Binding-site contacts:
Ligand atom N1 contacts residue HIS222 of chain 1.B at 3.1 Å (h-bond).
Ligand atom N1 contacts residue ZN1 of chain 1.G at 2.3 Å.
Ligand atom C4 contacts residue ZN1 of chain 1.G at 2.9 Å.
Ligand atom C4 contacts residue HIS222 of chain 1.B at 3.4 Å.
Ligand atom C3 contacts residue HIS222 of chain 1.B at 3.2 Å.
Ligand atom O9 contacts residue ASP96 of chain 1.B at 3.1 Å (salt-bridge).
Ligand atom C7 contacts residue ZN1 of chain 1.G at 3.8 Å.
Ligand atom O1 contacts residue LYS183 of chain 1.B at 3.0 Å (salt-bridge).
Ligand atom O2 contacts residue CYS180 of chain 1.B at 3.4 Å.
Ligand atom C3 contacts residue ZN1 of chain 1.G at 3.0 Å.
Ligand atom O4 contacts residue ZN1 of chain 1.G at 2.7 Å.
Ligand atom O4 contacts residue ZN1 of chain 1.F at 2.2 Å.
Ligand atom O2 contacts residue LYS183 of chain 1.B at 3.8 Å.
Ligand atom O1 contacts residue HIS161 of chain 1.B at 3.6 Å.
Ligand atom C8 contacts residue ASP96 of chain 1.B at 3.5 Å.
Ligand atom O5 contacts residue ASN192 of chain 1.B at 3.0 Å (h-bond).
Ligand atom N1 contacts residue ASP96 of chain 1.B at 3.7 Å.
Ligand atom O5 contacts residue HIS161 of chain 1.B at 3.5 Å.
Ligand atom O4 contacts residue CYS180 of chain 1.B at 3.6 Å.
Ligand atom C8 contacts residue HIS94 of chain 1.B at 3.7 Å.
Ligand atom C4 contacts residue LYS183 of chain 1.B at 3.9 Å.
Ligand atom O5 contacts residue HIS94 of chain 1.B at 3.3 Å (h-bond).
Ligand atom C6 contacts residue HIS222 of chain 1.B at 3.6 Å.
Ligand atom O2 contacts residue HIS222 of chain 1.B at 2.8 Å (h-bond).
Ligand atom C8 contacts residue ZN1 of chain 1.F at 2.9 Å.
Ligand atom C7 contacts residue ASP96 of chain 1.B at 3.7 Å.
Ligand atom O2 contacts residue HIS161 of chain 1.B at 3.7 Å.
Ligand atom O5 contacts residue ZN1 of chain 1.F at 2.9 Å.
Ligand atom C6 contacts residue ASP96 of chain 1.B at 3.5 Å.
Ligand atom C8 contacts residue ZN1 of chain 1.G at 3.3 Å.
Ligand atom O4 contacts residue HIS94 of chain 1.B at 3.5 Å (h-bond).
Ligand atom O9 contacts residue TRP65 of chain 1.B at 3.7 Å.
Ligand atom C6 contacts residue ZN1 of chain 1.G at 3.2 Å.
Ligand atom O4 contacts residue ASP96 of chain 1.B at 2.7 Å (salt-bridge).
Ligand atom C4 contacts residue HIS161 of chain 1.B at 3.7 Å.
Ligand atom O1 contacts residue GLY191 of chain 1.B at 3.9 Å.
Ligand atom O4 contacts residue HIS161 of chain 1.B at 3.7 Å.
Ligand atom O1 contacts residue ASN192 of chain 1.B at 3.1 Å (h-bond).
Ligand atom O4 contacts residue HIS92 of chain 1.B at 3.9 Å.
Ligand atom O2 contacts residue ZN1 of chain 1.G at 2.2 Å.

A small-molecule ligand and the protein it binds are described below.
Small molecule (SMILES): C=C1CS[C@H]([C@@H](OC)C(=O)O)N=C1C(=O)O

Sequence of chain 1.B:
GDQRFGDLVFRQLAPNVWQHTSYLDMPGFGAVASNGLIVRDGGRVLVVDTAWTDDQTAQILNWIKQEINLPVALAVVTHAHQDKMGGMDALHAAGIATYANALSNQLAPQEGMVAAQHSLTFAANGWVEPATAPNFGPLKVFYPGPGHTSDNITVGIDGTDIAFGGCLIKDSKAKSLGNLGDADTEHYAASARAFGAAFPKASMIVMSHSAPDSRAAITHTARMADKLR